Binding-site contacts:
Ligand atom C5' contacts residue LYS302 of chain 1.A at 3.7 Å.
Ligand atom OP1 contacts residue ARG362 of chain 1.A at 3.1 Å (salt-bridge).
Ligand atom P contacts residue ARG215 of chain 1.A at 3.6 Å.
Ligand atom N2 contacts residue SER587 of chain 1.A at 3.1 Å (h-bond).
Ligand atom C3' contacts residue ASP635 of chain 1.A at 3.6 Å.
Ligand atom OP1 contacts residue LYS302 of chain 1.A at 2.7 Å (salt-bridge).
Ligand atom O6 contacts residue GTP1 of chain 1.J at 3.1 Å.
Ligand atom OP1 contacts residue ARG215 of chain 1.A at 3.4 Å (salt-bridge).
Ligand atom O4' contacts residue ARG407 of chain 1.A at 3.4 Å (salt-bridge).
Ligand atom C2 contacts residue GTP1 of chain 1.J at 3.7 Å.
Ligand atom C4' contacts residue ARG407 of chain 1.A at 3.7 Å.
Ligand atom C4 contacts residue GTP1 of chain 1.J at 3.8 Å.
Ligand atom O2' contacts residue ASP635 of chain 1.A at 2.8 Å (salt-bridge).
Ligand atom O2' contacts residue GLU145 of chain 1.A at 3.6 Å.
Ligand atom OP1 contacts residue SER301 of chain 1.A at 3.3 Å.
Ligand atom N7 contacts residue GTP1 of chain 1.J at 3.7 Å.
Ligand atom O5' contacts residue ARG407 of chain 1.A at 3.7 Å.
Ligand atom O2' contacts residue ARG586 of chain 1.A at 3.3 Å (salt-bridge).
Ligand atom C2' contacts residue GTP1 of chain 1.J at 3.3 Å.
Ligand atom C6 contacts residue GTP1 of chain 1.J at 3.3 Å.
Ligand atom O2' contacts residue GLN360 of chain 1.A at 3.1 Å (h-bond).
Ligand atom O3' contacts residue ARG362 of chain 1.A at 3.6 Å.
Ligand atom OP1 contacts residue LYS302 of chain 1.A at 3.3 Å (salt-bridge).
Ligand atom OP1 contacts residue ARG215 of chain 1.A at 3.4 Å.
Ligand atom OP2 contacts residue ARG215 of chain 1.A at 2.8 Å (salt-bridge).
Ligand atom O3' contacts residue GLU145 of chain 1.A at 3.4 Å (salt-bridge).
Ligand atom C3' contacts residue GTP1 of chain 1.J at 3.3 Å.
Ligand atom N2 contacts residue GTP1 of chain 1.J at 3.8 Å.
Ligand atom C5' contacts residue GLN360 of chain 1.A at 3.6 Å.
Ligand atom OP1 contacts residue GLN360 of chain 1.A at 3.6 Å.
Ligand atom O3' contacts residue LYS302 of chain 1.A at 3.6 Å.
Ligand atom C4' contacts residue GLY634 of chain 1.A at 3.7 Å.
Ligand atom N1 contacts residue GTP1 of chain 1.J at 3.4 Å.
Ligand atom C2' contacts residue ASP635 of chain 1.A at 3.7 Å.
Ligand atom O2' contacts residue ARG407 of chain 1.A at 3.1 Å (salt-bridge).
Ligand atom C5 contacts residue GTP1 of chain 1.J at 3.5 Å.
Ligand atom O3' contacts residue ARG215 of chain 1.A at 3.8 Å.
Ligand atom OP1 contacts residue LYS367 of chain 1.A at 2.7 Å (salt-bridge).
Ligand atom O2' contacts residue ARG407 of chain 1.A at 3.1 Å (salt-bridge).
Ligand atom O3' contacts residue GLN360 of chain 1.A at 3.2 Å (h-bond).

Sequence of chain 1.A:
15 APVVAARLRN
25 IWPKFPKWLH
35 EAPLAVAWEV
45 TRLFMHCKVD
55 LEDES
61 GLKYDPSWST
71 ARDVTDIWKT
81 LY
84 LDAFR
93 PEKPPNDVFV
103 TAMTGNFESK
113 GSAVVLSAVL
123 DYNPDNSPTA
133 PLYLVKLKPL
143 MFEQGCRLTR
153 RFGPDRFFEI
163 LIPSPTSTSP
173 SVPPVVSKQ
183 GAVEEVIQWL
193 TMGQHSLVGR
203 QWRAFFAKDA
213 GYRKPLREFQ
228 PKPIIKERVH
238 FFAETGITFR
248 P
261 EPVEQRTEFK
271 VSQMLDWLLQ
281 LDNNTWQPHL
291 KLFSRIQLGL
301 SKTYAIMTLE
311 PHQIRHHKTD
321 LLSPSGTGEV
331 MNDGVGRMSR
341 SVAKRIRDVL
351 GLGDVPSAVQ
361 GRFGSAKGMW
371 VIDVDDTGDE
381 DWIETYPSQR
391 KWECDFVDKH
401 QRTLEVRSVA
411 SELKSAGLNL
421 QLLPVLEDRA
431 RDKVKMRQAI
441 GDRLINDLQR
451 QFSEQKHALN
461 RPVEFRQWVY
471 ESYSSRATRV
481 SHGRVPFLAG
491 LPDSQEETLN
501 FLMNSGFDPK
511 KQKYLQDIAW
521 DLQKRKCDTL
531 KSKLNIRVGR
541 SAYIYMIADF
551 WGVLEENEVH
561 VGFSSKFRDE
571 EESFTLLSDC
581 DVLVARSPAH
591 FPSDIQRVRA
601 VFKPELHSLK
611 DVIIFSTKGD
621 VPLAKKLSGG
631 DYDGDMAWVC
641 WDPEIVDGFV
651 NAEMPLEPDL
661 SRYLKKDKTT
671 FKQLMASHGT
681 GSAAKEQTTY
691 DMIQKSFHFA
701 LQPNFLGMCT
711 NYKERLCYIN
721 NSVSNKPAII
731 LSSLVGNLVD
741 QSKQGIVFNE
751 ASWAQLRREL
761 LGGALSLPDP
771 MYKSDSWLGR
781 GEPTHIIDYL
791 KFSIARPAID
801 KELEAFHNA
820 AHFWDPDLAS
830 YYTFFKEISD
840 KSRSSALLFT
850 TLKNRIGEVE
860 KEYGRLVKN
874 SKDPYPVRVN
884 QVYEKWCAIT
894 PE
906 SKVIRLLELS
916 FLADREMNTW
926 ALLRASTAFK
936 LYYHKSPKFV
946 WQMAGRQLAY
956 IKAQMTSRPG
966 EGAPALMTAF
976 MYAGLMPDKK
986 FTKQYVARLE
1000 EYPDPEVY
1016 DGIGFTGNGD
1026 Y

This small molecule binds to this protein.
Small molecule (SMILES): Nc1ccn([C@@H]2O[C@H](CO[P](=O)(O)O[C@H]3[C@@H](O)[C@H](n4cnc5c(N)ncnc54)O[C@@H]3CO[P](=O)(O)O[C@H]3[C@@H](O)[C@H](n4cnc5c(=O)nc(N)[nH]c54)O[C@@H]3CO[P](=O)(O)O[C@H]3[C@@H](O)[C@H](n4ccc(N)nc4=O)O[C@@H]3CO[P](=O)(O)O[C@H]3[C@@H](O)[C@H](n4ccc(N)nc4=O)O[C@@H]3CO[P](=O)(O)O[C@H]3[C@@H](O)[C@H](n4ccc(=O)[nH]c4=O)O[C@@H]3CO)[C@@H](O[P](=O)(O)OC[C@@H]3C[C@@H](O)[C@H](n4cnc5c(=O)nc(N)[nH]c54)O3)[C@H]2O)c(=O)n1